This small molecule binds to this protein.
Small molecule (SMILES): CC(=O)Nc1nnc(S(N)(=O)=O)s1

Sequence of chain 1.B:
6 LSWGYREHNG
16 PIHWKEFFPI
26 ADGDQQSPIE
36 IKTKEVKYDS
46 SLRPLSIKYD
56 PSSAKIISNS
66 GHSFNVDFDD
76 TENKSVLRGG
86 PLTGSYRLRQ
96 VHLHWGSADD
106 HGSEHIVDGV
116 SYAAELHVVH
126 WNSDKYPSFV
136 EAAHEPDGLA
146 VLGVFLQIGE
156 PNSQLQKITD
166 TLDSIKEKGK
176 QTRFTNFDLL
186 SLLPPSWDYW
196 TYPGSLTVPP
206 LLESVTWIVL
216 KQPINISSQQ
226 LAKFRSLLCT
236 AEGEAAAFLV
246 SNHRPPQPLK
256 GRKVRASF

Binding-site contacts:
Ligand atom N1 contacts residue THR202 of chain 1.B at 2.7 Å (h-bond).
Ligand atom S2 contacts residue VAL124 of chain 1.B at 3.6 Å.
Ligand atom O1 contacts residue ZN1 of chain 1.E at 4.1 Å.
Ligand atom C3 contacts residue PHE134 of chain 1.B at 4.1 Å (hydrophobic).
Ligand atom N3 contacts residue LEU201 of chain 1.B at 3.5 Å.
Ligand atom N1 contacts residue HIS122 of chain 1.B at 3.5 Å (h-bond).
Ligand atom C1 contacts residue ZN1 of chain 1.E at 4.2 Å.
Ligand atom O2 contacts residue HIS122 of chain 1.B at 3.6 Å (h-bond).
Ligand atom N1 contacts residue ZN1 of chain 1.E at 2.0 Å.
Ligand atom C3 contacts residue GLN95 of chain 1.B at 4.0 Å.
Ligand atom N1 contacts residue HIS99 of chain 1.B at 3.4 Å (h-bond).
Ligand atom S1 contacts residue HIS122 of chain 1.B at 4.1 Å.
Ligand atom S1 contacts residue THR202 of chain 1.B at 3.8 Å.
Ligand atom C2 contacts residue LEU201 of chain 1.B at 3.9 Å (hydrophobic).
Ligand atom O1 contacts residue THR202 of chain 1.B at 2.8 Å (h-bond).
Ligand atom S2 contacts residue HIS97 of chain 1.B at 3.5 Å.
Ligand atom O2 contacts residue ZN1 of chain 1.E at 3.0 Å.
Ligand atom S2 contacts residue LEU201 of chain 1.B at 4.1 Å.
Ligand atom N3 contacts residue VAL203 of chain 1.B at 3.1 Å.
Ligand atom S1 contacts residue HIS97 of chain 1.B at 3.8 Å.
Ligand atom O1 contacts residue SER200 of chain 1.B at 4.1 Å.
Ligand atom N2 contacts residue VAL203 of chain 1.B at 3.3 Å.
Ligand atom N3 contacts residue THR202 of chain 1.B at 4.2 Å.
Ligand atom O1 contacts residue LEU201 of chain 1.B at 3.1 Å.
Ligand atom C4 contacts residue GLN95 of chain 1.B at 4.1 Å.
Ligand atom N1 contacts residue GLU109 of chain 1.B at 4.2 Å.
Ligand atom C1 contacts residue HIS97 of chain 1.B at 3.9 Å.
Ligand atom S1 contacts residue ZN1 of chain 1.E at 3.1 Å.
Ligand atom O2 contacts residue VAL146 of chain 1.B at 3.9 Å.
Ligand atom N1 contacts residue HIS97 of chain 1.B at 3.2 Å (h-bond).
Ligand atom O2 contacts residue TRP212 of chain 1.B at 4.1 Å.
Ligand atom O1 contacts residue TRP212 of chain 1.B at 3.7 Å.
Ligand atom O3 contacts residue VAL124 of chain 1.B at 3.5 Å.
Ligand atom C1 contacts residue VAL203 of chain 1.B at 4.2 Å (hydrophobic).
Ligand atom O3 contacts residue PHE134 of chain 1.B at 4.0 Å.
Ligand atom N2 contacts residue LEU201 of chain 1.B at 3.7 Å.
Ligand atom O3 contacts residue GLN95 of chain 1.B at 3.5 Å.
Ligand atom O2 contacts residue VAL124 of chain 1.B at 3.9 Å.
Ligand atom C1 contacts residue LEU201 of chain 1.B at 3.7 Å (hydrophobic).
Ligand atom O2 contacts residue HIS97 of chain 1.B at 3.2 Å.